Binding-site contacts:
Ligand atom C7 contacts residue ASN19 of chain 1.A at 3.3 Å.
Ligand atom C8 contacts residue ASN19 of chain 1.A at 4.5 Å.
Ligand atom C2 contacts residue ASN19 of chain 1.A at 2.5 Å.
Ligand atom C4 contacts residue ASN19 of chain 1.A at 4.2 Å.
Ligand atom O5 contacts residue VAL22 of chain 1.A at 3.5 Å.
Ligand atom N2 contacts residue ASN19 of chain 1.A at 3.0 Å (h-bond).
Ligand atom O6 contacts residue LEU129 of chain 1.A at 3.9 Å.
Ligand atom C1 contacts residue VAL22 of chain 1.A at 4.4 Å (hydrophobic).
Ligand atom O6 contacts residue VAL22 of chain 1.A at 4.3 Å.
Ligand atom C5 contacts residue VAL22 of chain 1.A at 4.3 Å (hydrophobic).
Ligand atom C1 contacts residue ASN19 of chain 1.A at 1.4 Å.
Ligand atom C3 contacts residue ASN19 of chain 1.A at 3.8 Å.
Ligand atom O7 contacts residue ASN19 of chain 1.A at 3.2 Å (h-bond).
Ligand atom O5 contacts residue ASN19 of chain 1.A at 2.3 Å (h-bond).
Ligand atom O5 contacts residue GLU133 of chain 1.A at 4.2 Å.
Ligand atom C5 contacts residue ASN19 of chain 1.A at 3.6 Å.
Ligand atom C6 contacts residue VAL22 of chain 1.A at 4.0 Å (hydrophobic).
Ligand atom C1 contacts residue GLU133 of chain 1.A at 4.4 Å.

Sequence of chain 1.A:
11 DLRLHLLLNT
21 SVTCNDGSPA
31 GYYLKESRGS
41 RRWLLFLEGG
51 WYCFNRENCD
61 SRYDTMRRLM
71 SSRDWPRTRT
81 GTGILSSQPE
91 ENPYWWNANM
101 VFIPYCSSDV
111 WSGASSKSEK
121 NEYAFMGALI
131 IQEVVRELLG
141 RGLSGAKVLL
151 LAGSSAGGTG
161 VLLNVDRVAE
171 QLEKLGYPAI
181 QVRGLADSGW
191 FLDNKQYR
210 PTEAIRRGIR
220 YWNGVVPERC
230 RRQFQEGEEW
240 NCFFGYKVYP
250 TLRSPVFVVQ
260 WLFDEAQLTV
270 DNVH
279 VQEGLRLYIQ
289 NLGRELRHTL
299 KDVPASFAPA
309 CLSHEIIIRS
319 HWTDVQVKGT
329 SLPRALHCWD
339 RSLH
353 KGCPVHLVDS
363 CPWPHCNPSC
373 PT

This protein binds this small molecule.
Small molecule (SMILES): CC(=O)N[C@@H]1[C@@H](O)[C@H](O)[C@@H](CO)O[C@H]1O